Binding-site contacts:
Ligand atom CAM contacts residue ARG36 of chain 1.A at 3.6 Å.
Ligand atom CAM contacts residue LYS68 of chain 1.A at 3.6 Å.
Ligand atom CAJ contacts residue THR66 of chain 1.A at 3.1 Å.
Ligand atom CAW contacts residue ASP69 of chain 1.A at 3.1 Å.
Ligand atom CAH contacts residue GLU37 of chain 1.A at 3.4 Å.
Ligand atom CAL contacts residue GLU195 of chain 1.A at 3.0 Å.
Ligand atom NBB contacts residue ASP69 of chain 1.A at 3.7 Å.
Ligand atom NAP contacts residue ARG74 of chain 1.A at 3.1 Å (salt-bridge).
Ligand atom OAE contacts residue ARG288 of chain 1.A at 3.1 Å (salt-bridge).
Ligand atom CAI contacts residue GLU37 of chain 1.A at 2.9 Å.
Ligand atom OAG contacts residue ARG288 of chain 1.A at 3.3 Å (salt-bridge).
Ligand atom OAF contacts residue THR358 of chain 1.A at 3.5 Å.
Ligand atom OAD contacts residue ARG70 of chain 1.A at 2.9 Å (salt-bridge).
Ligand atom OAF contacts residue ARG36 of chain 1.A at 3.2 Å.
Ligand atom CAW contacts residue ARG74 of chain 1.A at 3.5 Å.
Ligand atom CAN contacts residue ARG74 of chain 1.A at 3.2 Å.
Ligand atom OAG contacts residue ARG36 of chain 1.A at 2.9 Å (salt-bridge).
Ligand atom CAV contacts residue TYR322 of chain 1.A at 3.1 Å (hydrophobic).
Ligand atom CAY contacts residue GLU37 of chain 1.A at 3.7 Å.
Ligand atom CAB contacts residue ARG143 of chain 1.A at 3.4 Å.
Ligand atom NBB contacts residue GLU37 of chain 1.A at 3.3 Å (salt-bridge).
Ligand atom CAO contacts residue TYR322 of chain 1.A at 3.6 Å (hydrophobic).
Ligand atom CAI contacts residue ASP69 of chain 1.A at 2.9 Å.
Ligand atom OAD contacts residue ASP69 of chain 1.A at 3.4 Å.
Ligand atom CAJ contacts residue LYS68 of chain 1.A at 3.1 Å.
Ligand atom OAF contacts residue VAL67 of chain 1.A at 3.6 Å.
Ligand atom CAN contacts residue LYS68 of chain 1.A at 3.4 Å.
Ligand atom NAP contacts residue ASP69 of chain 1.A at 3.0 Å (salt-bridge).
Ligand atom CAB contacts residue GLU195 of chain 1.A at 3.1 Å.
Ligand atom CAN contacts residue ASP69 of chain 1.A at 3.4 Å.
Ligand atom OAF contacts residue THR66 of chain 1.A at 2.8 Å (h-bond).
Ligand atom NAQ contacts residue TRP97 of chain 1.A at 3.3 Å (h-bond).
Ligand atom CAJ contacts residue ARG36 of chain 1.A at 3.5 Å.
Ligand atom OAE contacts residue ARG211 of chain 1.A at 3.7 Å.
Ligand atom CAH contacts residue TYR322 of chain 1.A at 3.1 Å (hydrophobic).
Ligand atom NAP contacts residue TRP97 of chain 1.A at 3.4 Å (h-bond).
Ligand atom CAM contacts residue ASP69 of chain 1.A at 3.3 Å.
Ligand atom OAE contacts residue TYR322 of chain 1.A at 3.5 Å (h-bond).
Ligand atom CAU contacts residue TYR322 of chain 1.A at 3.2 Å (hydrophobic).
Ligand atom CAW contacts residue GLU37 of chain 1.A at 3.3 Å.

The small molecule below binds the protein below.
Small molecule (SMILES): CCC(CC)O[C@@H]1CC(C(=O)O)=C[C@H](n2cc(CCCO)nn2)[C@H]1NC(C)=O

Sequence of chain 1.A:
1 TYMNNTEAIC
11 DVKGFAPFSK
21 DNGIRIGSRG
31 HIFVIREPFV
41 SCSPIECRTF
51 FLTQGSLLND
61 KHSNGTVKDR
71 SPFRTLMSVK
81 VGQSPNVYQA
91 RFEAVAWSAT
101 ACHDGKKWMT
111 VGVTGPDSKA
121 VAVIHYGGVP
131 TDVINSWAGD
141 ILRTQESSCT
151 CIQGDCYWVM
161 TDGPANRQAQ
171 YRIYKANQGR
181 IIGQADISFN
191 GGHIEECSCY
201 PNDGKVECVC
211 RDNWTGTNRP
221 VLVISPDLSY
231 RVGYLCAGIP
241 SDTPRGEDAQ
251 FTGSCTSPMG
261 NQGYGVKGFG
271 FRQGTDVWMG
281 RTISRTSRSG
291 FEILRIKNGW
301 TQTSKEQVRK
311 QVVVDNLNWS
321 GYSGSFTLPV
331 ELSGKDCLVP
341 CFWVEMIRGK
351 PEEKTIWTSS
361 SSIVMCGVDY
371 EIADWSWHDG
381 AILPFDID